Binding-site contacts:
Ligand atom O1 contacts residue TRP51 of chain 1.A at 3.7 Å.
Ligand atom C2 contacts residue PHE242 of chain 1.A at 3.4 Å (hydrophobic).
Ligand atom C1 contacts residue PHE243 of chain 1.A at 4.0 Å (hydrophobic).
Ligand atom C12 contacts residue ALA156 of chain 1.A at 4.1 Å (hydrophobic).
Ligand atom N2 contacts residue THR159 of chain 1.A at 3.5 Å (h-bond).
Ligand atom C10 contacts residue PHE191 of chain 1.A at 4.1 Å (hydrophobic).
Ligand atom C7 contacts residue PHE191 of chain 1.A at 4.0 Å (hydrophobic).
Ligand atom C6 contacts residue ILE214 of chain 1.A at 4.2 Å (hydrophobic).
Ligand atom C11 contacts residue THR159 of chain 1.A at 4.1 Å.
Ligand atom N2 contacts residue PHE191 of chain 1.A at 3.8 Å.
Ligand atom C5 contacts residue VAL269 of chain 1.A at 3.8 Å (hydrophobic).
Ligand atom C11 contacts residue ALA156 of chain 1.A at 3.6 Å (hydrophobic).
Ligand atom C8 contacts residue PHE191 of chain 1.A at 3.8 Å (hydrophobic).
Ligand atom C11 contacts residue PHE191 of chain 1.A at 3.9 Å (hydrophobic).
Ligand atom C2 contacts residue PHE191 of chain 1.A at 4.0 Å (hydrophobic).
Ligand atom C12 contacts residue VAL110 of chain 1.A at 3.8 Å (hydrophobic).
Ligand atom C1 contacts residue PHE191 of chain 1.A at 4.1 Å (hydrophobic).
Ligand atom C9 contacts residue PHE191 of chain 1.A at 4.1 Å (hydrophobic).
Ligand atom C1 contacts residue PRO210 of chain 1.A at 3.7 Å (hydrophobic).
Ligand atom O1 contacts residue TYR52 of chain 1.A at 4.1 Å.
Ligand atom C12 contacts residue PHE191 of chain 1.A at 3.7 Å (hydrophobic).
Ligand atom C5 contacts residue TRP51 of chain 1.A at 4.1 Å (hydrophobic).
Ligand atom C6 contacts residue PRO210 of chain 1.A at 3.8 Å (hydrophobic).
Ligand atom C5 contacts residue ALA265 of chain 1.A at 3.9 Å (hydrophobic).
Ligand atom C11 contacts residue VAL110 of chain 1.A at 4.3 Å (hydrophobic).
Ligand atom C5 contacts residue PHE191 of chain 1.A at 3.9 Å (hydrophobic).
Ligand atom O2 contacts residue TRP51 of chain 1.A at 4.3 Å.
Ligand atom C12 contacts residue THR159 of chain 1.A at 3.0 Å.
Ligand atom C9 contacts residue TYR52 of chain 1.A at 3.9 Å (hydrophobic).
Ligand atom C3 contacts residue TRP51 of chain 1.A at 3.9 Å (hydrophobic).
Ligand atom C3 contacts residue SER155 of chain 1.A at 3.5 Å.
Ligand atom N2 contacts residue PHE242 of chain 1.A at 3.3 Å (h-bond).
Ligand atom C13 contacts residue PHE191 of chain 1.A at 3.7 Å (hydrophobic).
Ligand atom N1 contacts residue PHE191 of chain 1.A at 3.5 Å.
Ligand atom C13 contacts residue THR159 of chain 1.A at 3.6 Å.
Ligand atom C6 contacts residue PHE243 of chain 1.A at 4.1 Å (hydrophobic).
Ligand atom O2 contacts residue VAL269 of chain 1.A at 3.3 Å.
Ligand atom C10 contacts residue TYR52 of chain 1.A at 4.2 Å (hydrophobic).
Ligand atom C4 contacts residue VAL269 of chain 1.A at 3.8 Å (hydrophobic).
Ligand atom O2 contacts residue PRO210 of chain 1.A at 3.5 Å.

A small-molecule ligand and the protein it binds are described below.
Small molecule (SMILES): COc1ccc2[nH]cc(CCNC(C)=O)c2c1

Sequence of chain 1.A:
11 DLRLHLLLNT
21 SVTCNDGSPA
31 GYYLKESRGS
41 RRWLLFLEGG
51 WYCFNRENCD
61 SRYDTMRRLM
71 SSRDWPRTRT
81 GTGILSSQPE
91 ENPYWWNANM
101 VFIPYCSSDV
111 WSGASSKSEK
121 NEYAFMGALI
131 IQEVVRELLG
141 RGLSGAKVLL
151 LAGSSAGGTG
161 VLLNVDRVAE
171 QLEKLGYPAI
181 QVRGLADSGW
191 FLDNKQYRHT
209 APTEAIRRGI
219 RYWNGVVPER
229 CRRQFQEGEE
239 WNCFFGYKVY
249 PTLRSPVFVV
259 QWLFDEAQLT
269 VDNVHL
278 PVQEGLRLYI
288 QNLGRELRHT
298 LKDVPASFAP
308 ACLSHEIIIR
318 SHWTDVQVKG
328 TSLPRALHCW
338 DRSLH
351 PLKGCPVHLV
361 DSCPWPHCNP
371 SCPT